Binding-site contacts:
Ligand atom C3 contacts residue ASN29 of chain 1.B at 3.9 Å.
Ligand atom O7 contacts residue ASN29 of chain 1.B at 4.0 Å.
Ligand atom N2 contacts residue ASN29 of chain 1.B at 3.1 Å (h-bond).
Ligand atom O5 contacts residue ASN29 of chain 1.B at 2.3 Å (h-bond).
Ligand atom C8 contacts residue ASN29 of chain 1.B at 4.5 Å.
Ligand atom C1 contacts residue ASN29 of chain 1.B at 1.4 Å.
Ligand atom C7 contacts residue ASN29 of chain 1.B at 3.7 Å.
Ligand atom C2 contacts residue ASN29 of chain 1.B at 2.6 Å.
Ligand atom C5 contacts residue ASN29 of chain 1.B at 3.6 Å.
Ligand atom C4 contacts residue ASN29 of chain 1.B at 4.2 Å.

This protein binds this small molecule.
Small molecule (SMILES): CC(=O)N[C@@H]1[C@@H](O)[C@H](O)[C@@H](CO)O[C@H]1O

Sequence of chain 1.B:
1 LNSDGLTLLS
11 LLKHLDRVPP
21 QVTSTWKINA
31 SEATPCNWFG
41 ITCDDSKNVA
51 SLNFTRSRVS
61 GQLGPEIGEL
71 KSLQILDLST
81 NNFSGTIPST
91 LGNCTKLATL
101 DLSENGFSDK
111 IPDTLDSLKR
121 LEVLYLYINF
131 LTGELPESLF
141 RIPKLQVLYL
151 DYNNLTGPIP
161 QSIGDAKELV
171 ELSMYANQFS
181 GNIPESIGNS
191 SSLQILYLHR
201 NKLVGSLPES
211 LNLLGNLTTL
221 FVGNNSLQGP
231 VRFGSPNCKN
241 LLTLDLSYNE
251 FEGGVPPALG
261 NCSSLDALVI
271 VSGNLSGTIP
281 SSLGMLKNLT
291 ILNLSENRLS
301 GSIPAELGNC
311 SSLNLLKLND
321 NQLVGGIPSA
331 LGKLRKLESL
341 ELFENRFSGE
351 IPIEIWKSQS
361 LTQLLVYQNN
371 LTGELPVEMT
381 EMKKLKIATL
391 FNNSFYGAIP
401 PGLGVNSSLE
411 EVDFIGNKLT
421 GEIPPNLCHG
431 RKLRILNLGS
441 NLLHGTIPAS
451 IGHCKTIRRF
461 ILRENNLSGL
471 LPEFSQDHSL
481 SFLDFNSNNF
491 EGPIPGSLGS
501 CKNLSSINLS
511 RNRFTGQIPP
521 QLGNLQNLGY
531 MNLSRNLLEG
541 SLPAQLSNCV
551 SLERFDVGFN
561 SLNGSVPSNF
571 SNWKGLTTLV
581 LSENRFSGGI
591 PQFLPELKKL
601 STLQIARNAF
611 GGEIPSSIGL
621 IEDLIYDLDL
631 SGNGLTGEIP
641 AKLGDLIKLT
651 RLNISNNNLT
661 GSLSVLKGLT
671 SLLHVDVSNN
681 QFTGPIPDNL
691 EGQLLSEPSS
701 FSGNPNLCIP